Sequence of chain 4.A:
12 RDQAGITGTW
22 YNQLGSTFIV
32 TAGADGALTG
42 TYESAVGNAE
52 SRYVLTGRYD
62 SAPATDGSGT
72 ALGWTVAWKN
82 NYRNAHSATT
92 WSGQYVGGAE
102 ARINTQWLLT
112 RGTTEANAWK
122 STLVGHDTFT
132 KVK

Sequence of chain 2.A:
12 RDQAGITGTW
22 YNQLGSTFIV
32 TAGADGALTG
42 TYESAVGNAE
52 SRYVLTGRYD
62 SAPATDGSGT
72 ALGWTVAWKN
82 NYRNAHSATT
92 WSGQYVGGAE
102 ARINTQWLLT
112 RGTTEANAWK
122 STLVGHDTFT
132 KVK

Binding-site contacts:
Ligand atom N5 contacts residue LYS121 of chain 4.A at 3.4 Å (salt-bridge).
Ligand atom O2 contacts residue ALA86 of chain 2.A at 3.7 Å.
Ligand atom O1 contacts residue TYR43 of chain 2.A at 2.7 Å (h-bond).
Ligand atom C10 contacts residue TRP79 of chain 2.A at 3.6 Å (hydrophobic).
Ligand atom C6 contacts residue SER45 of chain 2.A at 3.5 Å.
Ligand atom C9 contacts residue GLY48 of chain 2.A at 3.5 Å.
Ligand atom N4 contacts residue LYS121 of chain 4.A at 3.1 Å (salt-bridge).
Ligand atom C30 contacts residue LYS121 of chain 4.A at 3.2 Å.
Ligand atom O1 contacts residue ASN23 of chain 2.A at 2.9 Å (h-bond).
Ligand atom C5 contacts residue TRP120 of chain 4.A at 3.6 Å (hydrophobic).
Ligand atom C17 contacts residue GLY48 of chain 2.A at 3.4 Å.
Ligand atom N1 contacts residue SER45 of chain 2.A at 3.0 Å (h-bond).
Ligand atom C27 contacts residue LYS121 of chain 4.A at 3.4 Å.
Ligand atom FE1 contacts residue LYS121 of chain 4.A at 2.2 Å.
Ligand atom O2 contacts residue SER88 of chain 2.A at 2.8 Å (h-bond).
Ligand atom O3 contacts residue ASN49 of chain 2.A at 3.5 Å.
Ligand atom N1 contacts residue VAL47 of chain 2.A at 3.4 Å.
Ligand atom N3 contacts residue GLY48 of chain 2.A at 2.7 Å (h-bond).
Ligand atom C8 contacts residue TRP79 of chain 2.A at 3.7 Å (hydrophobic).
Ligand atom O3 contacts residue GLY48 of chain 2.A at 3.3 Å.
Ligand atom C4 contacts residue TRP108 of chain 2.A at 3.5 Å (hydrophobic).
Ligand atom C28 contacts residue LYS121 of chain 4.A at 3.7 Å.
Ligand atom N7 contacts residue LYS121 of chain 4.A at 3.0 Å.
Ligand atom C1 contacts residue LEU25 of chain 2.A at 3.7 Å (hydrophobic).
Ligand atom S1 contacts residue THR90 of chain 2.A at 3.3 Å (h-bond).
Ligand atom C20 contacts residue ASN49 of chain 2.A at 3.6 Å.
Ligand atom C1 contacts residue ASN23 of chain 2.A at 3.7 Å.
Ligand atom O1 contacts residue SER27 of chain 2.A at 2.7 Å (h-bond).
Ligand atom C1 contacts residue SER27 of chain 2.A at 3.7 Å.
Ligand atom S1 contacts residue TRP92 of chain 2.A at 3.7 Å.
Ligand atom C2 contacts residue TRP120 of chain 4.A at 3.6 Å (hydrophobic).
Ligand atom C24 contacts residue LYS121 of chain 4.A at 3.6 Å.
Ligand atom C1 contacts residue TYR43 of chain 2.A at 3.5 Å (hydrophobic).
Ligand atom C8 contacts residue LEU110 of chain 2.A at 3.6 Å (hydrophobic).
Ligand atom N6 contacts residue LYS121 of chain 4.A at 2.9 Å.
Ligand atom S1 contacts residue TRP79 of chain 2.A at 3.6 Å.
Ligand atom C2 contacts residue VAL47 of chain 2.A at 3.6 Å (hydrophobic).
Ligand atom C1 contacts residue ASP128 of chain 2.A at 3.7 Å.
Ligand atom C10 contacts residue GLY48 of chain 2.A at 3.5 Å.
Ligand atom N2 contacts residue ASP128 of chain 2.A at 2.8 Å (salt-bridge).

A small-molecule ligand and the protein it binds are described below.
Small molecule (SMILES): CC1(C)C(=O)N2C(C)(C)C(=O)N3c4ccc(C(=O)NCCCC[C@@H]5SC[C@@H]6NC(=O)N[C@@H]65)cc4N4C(=O)C(C)(C)N(C1=O)[Fe]342